Sequence of chain 25.D:
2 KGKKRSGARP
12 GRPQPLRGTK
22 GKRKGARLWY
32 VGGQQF

Binding-site contacts:
Ligand atom O3' contacts residue THR5 of chain 54.B at 3.1 Å (h-bond).
Ligand atom O5' contacts residue TYR31 of chain 25.D at 2.2 Å (h-bond).
Ligand atom C5' contacts residue TYR31 of chain 25.D at 3.0 Å (hydrophobic).
Ligand atom N7 contacts residue GLY26 of chain 25.D at 2.7 Å.
Ligand atom C3' contacts residue THR5 of chain 54.B at 3.2 Å.
Ligand atom C5 contacts residue ALA27 of chain 25.D at 2.9 Å (hydrophobic).
Ligand atom C1' contacts residue GLY6 of chain 54.B at 2.9 Å.
Ligand atom C4' contacts residue GLY6 of chain 54.B at 3.1 Å.
Ligand atom N9 contacts residue ALA27 of chain 25.D at 3.1 Å.
Ligand atom OP1 contacts residue THR418 of chain 21.B at 3.2 Å.
Ligand atom O3' contacts residue ARG420 of chain 21.B at 1.7 Å (salt-bridge).
Ligand atom OP1 contacts residue ARG28 of chain 25.D at 2.7 Å (salt-bridge).
Ligand atom P contacts residue ARG420 of chain 21.B at 2.5 Å.
Ligand atom P contacts residue TYR31 of chain 25.D at 3.5 Å.
Ligand atom C5 contacts residue ALA7 of chain 54.B at 2.7 Å (hydrophobic).
Ligand atom O4' contacts residue GLY6 of chain 54.B at 2.9 Å.
Ligand atom C6 contacts residue ALA7 of chain 54.B at 2.7 Å (hydrophobic).
Ligand atom OP1 contacts residue ARG420 of chain 21.B at 2.4 Å (salt-bridge).
Ligand atom O4' contacts residue ARG420 of chain 21.B at 3.2 Å (salt-bridge).
Ligand atom OP2 contacts residue GLU207 of chain 25.B at 2.0 Å (salt-bridge).
Ligand atom OP1 contacts residue PHE211 of chain 25.B at 2.1 Å.
Ligand atom C5' contacts residue ARG28 of chain 25.D at 2.8 Å.
Ligand atom C8 contacts residue ALA27 of chain 25.D at 2.0 Å (hydrophobic).
Ligand atom O5' contacts residue ARG420 of chain 21.B at 2.9 Å (salt-bridge).
Ligand atom N7 contacts residue ALA27 of chain 25.D at 1.6 Å.
Ligand atom O3' contacts residue TYR31 of chain 25.D at 3.2 Å (h-bond).
Ligand atom OP2 contacts residue ARG420 of chain 21.B at 3.4 Å (salt-bridge).
Ligand atom C8 contacts residue ARG28 of chain 25.D at 3.1 Å.
Ligand atom N6 contacts residue ALA27 of chain 25.D at 3.2 Å (h-bond).
Ligand atom P contacts residue GLU207 of chain 25.B at 3.4 Å.
Ligand atom C4' contacts residue ARG420 of chain 21.B at 3.4 Å.
Ligand atom C4' contacts residue THR5 of chain 54.B at 2.6 Å.
Ligand atom C3' contacts residue GLY6 of chain 54.B at 3.2 Å.
Ligand atom C5 contacts residue GLY26 of chain 25.D at 3.5 Å.
Ligand atom O3' contacts residue GLY6 of chain 54.B at 2.3 Å (h-bond).
Ligand atom O5' contacts residue ARG28 of chain 25.D at 3.1 Å (salt-bridge).
Ligand atom N6 contacts residue GLY26 of chain 25.D at 3.1 Å.
Ligand atom P contacts residue ARG28 of chain 25.D at 3.4 Å.
Ligand atom N6 contacts residue ASP217 of chain 25.B at 2.8 Å (salt-bridge).
Ligand atom C5' contacts residue THR5 of chain 54.B at 3.1 Å.

Sequence of chain 54.B:
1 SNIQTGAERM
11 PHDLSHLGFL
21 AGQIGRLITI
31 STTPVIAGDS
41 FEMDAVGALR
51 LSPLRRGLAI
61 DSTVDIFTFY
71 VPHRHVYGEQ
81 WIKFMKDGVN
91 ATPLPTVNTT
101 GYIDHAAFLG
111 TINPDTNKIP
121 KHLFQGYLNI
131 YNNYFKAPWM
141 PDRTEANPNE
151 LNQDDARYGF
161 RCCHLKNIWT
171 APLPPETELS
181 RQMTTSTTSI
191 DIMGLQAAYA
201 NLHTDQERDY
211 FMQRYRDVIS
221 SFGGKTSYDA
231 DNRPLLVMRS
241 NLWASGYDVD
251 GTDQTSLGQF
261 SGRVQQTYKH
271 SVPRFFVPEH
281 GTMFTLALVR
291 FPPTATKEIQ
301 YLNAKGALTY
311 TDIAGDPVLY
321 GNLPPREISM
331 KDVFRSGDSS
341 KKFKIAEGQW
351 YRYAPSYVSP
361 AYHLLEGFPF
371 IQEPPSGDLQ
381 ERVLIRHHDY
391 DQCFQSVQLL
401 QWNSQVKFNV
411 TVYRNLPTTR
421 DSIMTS

Sequence of chain 25.B:
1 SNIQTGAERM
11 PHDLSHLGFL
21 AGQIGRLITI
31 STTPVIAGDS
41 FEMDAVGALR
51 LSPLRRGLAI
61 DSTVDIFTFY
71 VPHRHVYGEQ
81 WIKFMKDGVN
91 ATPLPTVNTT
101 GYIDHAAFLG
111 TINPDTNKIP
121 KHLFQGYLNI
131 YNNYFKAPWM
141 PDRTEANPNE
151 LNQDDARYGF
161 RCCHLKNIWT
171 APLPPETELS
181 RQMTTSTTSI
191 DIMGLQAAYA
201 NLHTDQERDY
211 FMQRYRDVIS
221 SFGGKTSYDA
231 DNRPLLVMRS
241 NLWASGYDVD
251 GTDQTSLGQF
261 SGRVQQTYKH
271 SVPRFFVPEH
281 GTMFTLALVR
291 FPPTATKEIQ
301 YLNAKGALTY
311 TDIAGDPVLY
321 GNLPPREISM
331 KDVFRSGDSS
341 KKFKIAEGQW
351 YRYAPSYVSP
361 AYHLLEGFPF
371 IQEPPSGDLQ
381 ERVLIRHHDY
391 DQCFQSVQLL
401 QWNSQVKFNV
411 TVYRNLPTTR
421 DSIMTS

Sequence of chain 21.B:
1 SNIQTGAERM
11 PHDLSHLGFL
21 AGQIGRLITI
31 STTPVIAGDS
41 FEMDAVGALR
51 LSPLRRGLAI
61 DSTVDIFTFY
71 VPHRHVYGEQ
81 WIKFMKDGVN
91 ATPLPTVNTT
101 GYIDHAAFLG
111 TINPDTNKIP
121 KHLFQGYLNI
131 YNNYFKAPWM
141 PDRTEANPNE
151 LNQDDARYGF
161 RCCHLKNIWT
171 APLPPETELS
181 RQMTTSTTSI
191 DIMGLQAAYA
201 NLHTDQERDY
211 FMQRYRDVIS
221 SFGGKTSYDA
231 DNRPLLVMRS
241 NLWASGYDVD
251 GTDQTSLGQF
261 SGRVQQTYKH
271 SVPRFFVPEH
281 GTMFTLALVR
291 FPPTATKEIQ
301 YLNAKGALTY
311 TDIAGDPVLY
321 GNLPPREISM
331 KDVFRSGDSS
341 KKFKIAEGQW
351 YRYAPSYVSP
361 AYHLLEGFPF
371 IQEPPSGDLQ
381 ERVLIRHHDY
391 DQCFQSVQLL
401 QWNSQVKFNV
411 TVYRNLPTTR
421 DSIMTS

The small molecule below binds the protein below.
Small molecule (SMILES): Nc1ccn([C@H]2C[C@H](O)[C@@H](CO[P](=O)(O)O[C@H]3C[C@H](n4cnc5c(N)ncnc54)O[C@@H]3CO[P](=O)(O)O[C@H]3C[C@H](n4cnc5c(N)ncnc54)O[C@@H]3CO[P](=O)(O)O[C@H]3C[C@H](n4cnc5c(N)ncnc54)O[C@@H]3COP(=O)(O)O)O2)c(=O)n1